The protein below binds the small molecule below.
Small molecule (SMILES): C[C@@H](O)CCO

Binding-site contacts:
Ligand atom O3 contacts residue PRO172 of chain 1.B at 3.5 Å.
Ligand atom O3 contacts residue LEU173 of chain 1.B at 2.9 Å (h-bond).
Ligand atom C1 contacts residue ALA174 of chain 1.B at 4.1 Å (hydrophobic).
Ligand atom O1 contacts residue ALA174 of chain 1.B at 4.2 Å.
Ligand atom O3 contacts residue ALA174 of chain 1.B at 3.6 Å.
Ligand atom C3 contacts residue LEU173 of chain 1.B at 4.1 Å (hydrophobic).
Ligand atom C3 contacts residue ALA174 of chain 1.B at 4.0 Å (hydrophobic).
Ligand atom C2 contacts residue LEU173 of chain 1.B at 4.5 Å (hydrophobic).
Ligand atom O1 contacts residue PRO172 of chain 1.B at 3.7 Å.
Ligand atom C2 contacts residue ALA174 of chain 1.B at 3.3 Å (hydrophobic).
Ligand atom C4 contacts residue LEU173 of chain 1.B at 4.1 Å (hydrophobic).

Sequence of chain 1.B:
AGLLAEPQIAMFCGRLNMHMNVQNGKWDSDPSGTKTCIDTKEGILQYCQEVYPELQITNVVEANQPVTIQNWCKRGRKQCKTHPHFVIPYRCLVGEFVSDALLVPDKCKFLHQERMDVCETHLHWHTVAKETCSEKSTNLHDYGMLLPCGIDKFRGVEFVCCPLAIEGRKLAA